Binding-site contacts:
Ligand atom N65 contacts residue HIS81 of chain 1.B at 3.1 Å (h-bond).
Ligand atom C8 contacts residue GLY43 of chain 1.B at 3.9 Å.
Ligand atom C28 contacts residue LYS36 of chain 1.B at 4.1 Å.
Ligand atom C31 contacts residue LYS36 of chain 1.B at 3.7 Å.
Ligand atom CL1 contacts residue PHE71 of chain 1.B at 3.5 Å.
Ligand atom C15 contacts residue GLY43 of chain 1.B at 3.6 Å.
Ligand atom C31 contacts residue PHE40 of chain 1.B at 3.9 Å (hydrophobic).
Ligand atom O43 contacts residue GLY43 of chain 1.B at 3.4 Å.
Ligand atom C19 contacts residue LEU39 of chain 1.B at 4.0 Å (hydrophobic).
Ligand atom C10 contacts residue LEU42 of chain 1.B at 3.7 Å (hydrophobic).
Ligand atom N62 contacts residue VAL78 of chain 1.B at 4.0 Å.
Ligand atom CL1 contacts residue ILE46 of chain 1.B at 4.1 Å.
Ligand atom N66 contacts residue HIS81 of chain 1.B at 3.9 Å.
Ligand atom C10 contacts residue GLY43 of chain 1.B at 4.0 Å.
Ligand atom C23 contacts residue LEU39 of chain 1.B at 4.0 Å (hydrophobic).
Ligand atom C16 contacts residue GLY43 of chain 1.B at 4.0 Å.
Ligand atom C8 contacts residue LEU39 of chain 1.B at 3.4 Å (hydrophobic).
Ligand atom O27 contacts residue LEU39 of chain 1.B at 3.8 Å.
Ligand atom C5 contacts residue VAL78 of chain 1.B at 3.8 Å (hydrophobic).
Ligand atom C53 contacts residue VAL78 of chain 1.B at 4.0 Å (hydrophobic).
Ligand atom C2 contacts residue ILE46 of chain 1.B at 3.9 Å (hydrophobic).
Ligand atom C24 contacts residue LEU39 of chain 1.B at 3.7 Å (hydrophobic).
Ligand atom C49 contacts residue ILE46 of chain 1.B at 3.9 Å (hydrophobic).
Ligand atom C36 contacts residue HIS81 of chain 1.B at 3.6 Å.
Ligand atom O35 contacts residue LEU39 of chain 1.B at 3.6 Å.
Ligand atom C16 contacts residue LEU39 of chain 1.B at 3.6 Å (hydrophobic).
Ligand atom C48 contacts residue VAL78 of chain 1.B at 3.6 Å (hydrophobic).
Ligand atom C49 contacts residue VAL78 of chain 1.B at 3.7 Å (hydrophobic).
Ligand atom C3 contacts residue ILE84 of chain 1.B at 3.7 Å (hydrophobic).
Ligand atom C3 contacts residue VAL78 of chain 1.B at 4.0 Å (hydrophobic).
Ligand atom N63 contacts residue VAL78 of chain 1.B at 3.9 Å.
Ligand atom C39 contacts residue TYR85 of chain 1.B at 3.8 Å (hydrophobic).
Ligand atom C39 contacts residue LEU39 of chain 1.B at 3.7 Å (hydrophobic).
Ligand atom C3 contacts residue PHE76 of chain 1.B at 4.0 Å (hydrophobic).
Ligand atom C46 contacts residue VAL78 of chain 1.B at 4.0 Å (hydrophobic).
Ligand atom C10 contacts residue LEU39 of chain 1.B at 3.8 Å (hydrophobic).
Ligand atom N65 contacts residue VAL78 of chain 1.B at 3.3 Å (h-bond).
Ligand atom CL1 contacts residue PHE76 of chain 1.B at 3.8 Å.
Ligand atom C28 contacts residue PHE40 of chain 1.B at 3.5 Å (hydrophobic).
Ligand atom C25 contacts residue LEU39 of chain 1.B at 3.8 Å (hydrophobic).

The small molecule below binds the protein below.
Small molecule (SMILES): CCOc1cc2c(cc1OCC)[C@H](c1ccc(Cl)cc1)N(c1ccc(C)cc1OCc1nnn[nH]1)C(=O)C2

Sequence of chain 1.B:
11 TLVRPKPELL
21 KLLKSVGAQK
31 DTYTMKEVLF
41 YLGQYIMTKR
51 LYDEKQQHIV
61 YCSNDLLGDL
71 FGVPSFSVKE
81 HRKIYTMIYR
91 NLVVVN